A protein and the small-molecule ligand that binds it are described below.
Small molecule (SMILES): CC(=O)N[C@@H]1[C@@H](O)[C@H](O)[C@@H](CO)O[C@H]1O

Sequence of chain 1.A:
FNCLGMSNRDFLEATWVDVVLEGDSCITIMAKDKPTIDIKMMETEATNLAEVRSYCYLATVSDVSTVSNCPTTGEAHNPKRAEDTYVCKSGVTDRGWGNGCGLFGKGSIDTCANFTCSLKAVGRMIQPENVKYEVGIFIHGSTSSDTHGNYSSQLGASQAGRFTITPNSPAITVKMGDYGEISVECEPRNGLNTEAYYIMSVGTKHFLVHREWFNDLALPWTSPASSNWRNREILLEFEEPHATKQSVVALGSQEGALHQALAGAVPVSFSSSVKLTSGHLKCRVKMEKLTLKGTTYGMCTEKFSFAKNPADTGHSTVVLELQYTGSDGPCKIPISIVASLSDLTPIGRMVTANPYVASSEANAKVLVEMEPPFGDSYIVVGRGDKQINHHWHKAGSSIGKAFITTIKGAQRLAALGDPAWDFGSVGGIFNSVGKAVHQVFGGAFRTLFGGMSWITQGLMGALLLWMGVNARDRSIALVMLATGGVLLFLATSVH

Binding-site contacts:
Ligand atom C3 contacts residue ASN118 of chain 1.A at 3.8 Å.
Ligand atom O7 contacts residue ASP67 of chain 1.A at 2.8 Å (salt-bridge).
Ligand atom C6 contacts residue PHE119 of chain 1.A at 4.2 Å (hydrophobic).
Ligand atom O5 contacts residue THR89 of chain 1.A at 4.5 Å.
Ligand atom C7 contacts residue ASN118 of chain 1.A at 3.4 Å.
Ligand atom C8 contacts residue SER66 of chain 1.A at 3.3 Å.
Ligand atom O5 contacts residue THR120 of chain 1.A at 3.2 Å (h-bond).
Ligand atom O7 contacts residue ASN118 of chain 1.A at 4.3 Å.
Ligand atom C5 contacts residue THR120 of chain 1.A at 4.0 Å.
Ligand atom C2 contacts residue ASN118 of chain 1.A at 2.4 Å.
Ligand atom N2 contacts residue ASN118 of chain 1.A at 2.9 Å (h-bond).
Ligand atom O5 contacts residue PHE119 of chain 1.A at 4.1 Å.
Ligand atom C7 contacts residue ASP67 of chain 1.A at 3.3 Å.
Ligand atom C7 contacts residue TYR90 of chain 1.A at 4.2 Å (hydrophobic).
Ligand atom O6 contacts residue THR89 of chain 1.A at 4.0 Å.
Ligand atom C8 contacts residue ASN118 of chain 1.A at 3.6 Å.
Ligand atom N2 contacts residue TYR90 of chain 1.A at 4.2 Å.
Ligand atom C5 contacts residue THR89 of chain 1.A at 4.5 Å.
Ligand atom O6 contacts residue PHE119 of chain 1.A at 3.0 Å (h-bond).
Ligand atom C1 contacts residue ASN118 of chain 1.A at 1.4 Å.
Ligand atom O5 contacts residue ASN118 of chain 1.A at 2.4 Å (h-bond).
Ligand atom C6 contacts residue THR120 of chain 1.A at 3.4 Å.
Ligand atom C5 contacts residue ASN118 of chain 1.A at 3.6 Å.
Ligand atom O7 contacts residue TYR90 of chain 1.A at 3.8 Å.
Ligand atom N2 contacts residue ASP67 of chain 1.A at 4.5 Å.
Ligand atom O6 contacts residue THR120 of chain 1.A at 3.1 Å (h-bond).
Ligand atom C1 contacts residue THR120 of chain 1.A at 4.4 Å.
Ligand atom C8 contacts residue ASP67 of chain 1.A at 3.3 Å.
Ligand atom C1 contacts residue THR89 of chain 1.A at 4.2 Å.
Ligand atom C4 contacts residue ASN118 of chain 1.A at 4.2 Å.